Sequence of chain 1.C:
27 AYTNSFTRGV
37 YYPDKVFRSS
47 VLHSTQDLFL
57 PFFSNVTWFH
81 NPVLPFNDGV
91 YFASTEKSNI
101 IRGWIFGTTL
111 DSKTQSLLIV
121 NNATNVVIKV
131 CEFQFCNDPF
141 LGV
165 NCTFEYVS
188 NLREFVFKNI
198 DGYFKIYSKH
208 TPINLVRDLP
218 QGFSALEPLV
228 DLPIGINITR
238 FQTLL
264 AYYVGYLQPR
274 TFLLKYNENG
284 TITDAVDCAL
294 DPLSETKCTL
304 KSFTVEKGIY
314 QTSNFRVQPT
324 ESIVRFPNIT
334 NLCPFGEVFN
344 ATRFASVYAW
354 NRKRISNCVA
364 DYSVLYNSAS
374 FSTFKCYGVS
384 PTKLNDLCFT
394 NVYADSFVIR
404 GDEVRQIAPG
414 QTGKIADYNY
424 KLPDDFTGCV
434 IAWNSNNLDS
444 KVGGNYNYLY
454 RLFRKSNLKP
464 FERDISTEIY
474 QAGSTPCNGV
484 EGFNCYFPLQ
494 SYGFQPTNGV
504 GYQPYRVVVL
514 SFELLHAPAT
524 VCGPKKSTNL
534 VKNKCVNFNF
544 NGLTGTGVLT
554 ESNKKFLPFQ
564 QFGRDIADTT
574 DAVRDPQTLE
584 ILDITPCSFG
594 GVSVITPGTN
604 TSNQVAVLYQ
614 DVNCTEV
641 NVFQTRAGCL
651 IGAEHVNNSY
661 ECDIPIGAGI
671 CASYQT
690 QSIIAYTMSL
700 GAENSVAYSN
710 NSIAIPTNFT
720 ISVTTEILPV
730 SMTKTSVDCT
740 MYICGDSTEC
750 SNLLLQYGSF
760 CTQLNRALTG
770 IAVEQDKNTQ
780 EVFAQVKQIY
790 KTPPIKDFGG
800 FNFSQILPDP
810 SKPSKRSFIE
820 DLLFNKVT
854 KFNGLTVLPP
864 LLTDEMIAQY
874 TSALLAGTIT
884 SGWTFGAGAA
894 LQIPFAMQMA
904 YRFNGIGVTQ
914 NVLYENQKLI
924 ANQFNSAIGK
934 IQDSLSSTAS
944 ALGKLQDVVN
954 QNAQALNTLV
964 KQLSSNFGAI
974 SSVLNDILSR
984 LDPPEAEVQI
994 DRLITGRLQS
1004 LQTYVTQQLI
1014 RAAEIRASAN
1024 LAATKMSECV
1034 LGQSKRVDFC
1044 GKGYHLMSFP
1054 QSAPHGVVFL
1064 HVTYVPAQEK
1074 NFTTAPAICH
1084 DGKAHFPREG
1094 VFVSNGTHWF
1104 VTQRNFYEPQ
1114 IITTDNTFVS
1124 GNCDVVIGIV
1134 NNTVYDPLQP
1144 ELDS

Binding-site contacts:
Ligand atom C1 contacts residue ASN1134 of chain 1.C at 1.4 Å.
Ligand atom C5 contacts residue ASN1134 of chain 1.C at 3.6 Å.
Ligand atom C7 contacts residue ASN1134 of chain 1.C at 3.4 Å.
Ligand atom O7 contacts residue ASN1134 of chain 1.C at 3.3 Å (h-bond).
Ligand atom O5 contacts residue ASN1134 of chain 1.C at 2.3 Å (h-bond).
Ligand atom C3 contacts residue ASN1134 of chain 1.C at 3.8 Å.
Ligand atom C2 contacts residue ASN1134 of chain 1.C at 2.5 Å.
Ligand atom C8 contacts residue ILE1132 of chain 1.C at 4.0 Å (hydrophobic).
Ligand atom N2 contacts residue ASN1134 of chain 1.C at 3.0 Å (h-bond).
Ligand atom C4 contacts residue ASN1134 of chain 1.C at 4.2 Å.

A small-molecule ligand and the protein it binds are described below.
Small molecule (SMILES): CC(=O)N[C@@H]1[C@@H](O)[C@H](O)[C@@H](CO)O[C@H]1O